A small-molecule ligand and the protein it binds are described below.
Small molecule (SMILES): CCC(=O)Nc1cccc(C)c1Nc1ncc(OCc2c(Cl)c(OC)cc(OC)c2Cl)cn1

Sequence of chain 1.A:
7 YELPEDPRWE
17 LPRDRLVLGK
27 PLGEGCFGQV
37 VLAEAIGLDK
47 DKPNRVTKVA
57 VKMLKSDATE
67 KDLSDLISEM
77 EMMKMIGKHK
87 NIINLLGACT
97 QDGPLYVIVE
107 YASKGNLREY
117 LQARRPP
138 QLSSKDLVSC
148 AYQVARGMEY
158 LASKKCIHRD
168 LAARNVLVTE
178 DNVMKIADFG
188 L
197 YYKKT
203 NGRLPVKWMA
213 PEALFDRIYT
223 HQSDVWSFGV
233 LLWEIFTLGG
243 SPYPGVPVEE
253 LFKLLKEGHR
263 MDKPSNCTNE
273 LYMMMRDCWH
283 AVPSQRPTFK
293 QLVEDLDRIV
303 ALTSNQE

Binding-site contacts:
Ligand atom C10 contacts residue LEU174 of chain 1.A at 3.7 Å (hydrophobic).
Ligand atom C5 contacts residue VAL105 of chain 1.A at 3.6 Å (hydrophobic).
Ligand atom O2 contacts residue VAL105 of chain 1.A at 3.4 Å.
Ligand atom O3 contacts residue VAL105 of chain 1.A at 3.7 Å.
Ligand atom O1 contacts residue ASP185 of chain 1.A at 3.0 Å (salt-bridge).
Ligand atom O2 contacts residue LYS58 of chain 1.A at 3.7 Å.
Ligand atom CL1 contacts residue ASP185 of chain 1.A at 3.8 Å.
Ligand atom CL1 contacts residue LEU174 of chain 1.A at 3.5 Å.
Ligand atom C6 contacts residue MET79 of chain 1.A at 3.6 Å (hydrophobic).
Ligand atom N2 contacts residue ALA108 of chain 1.A at 3.3 Å (h-bond).
Ligand atom C20 contacts residue ALA108 of chain 1.A at 3.3 Å (hydrophobic).
Ligand atom C8 contacts residue GLU75 of chain 1.A at 3.5 Å.
Ligand atom C23 contacts residue GLY31 of chain 1.A at 3.2 Å.
Ligand atom C13 contacts residue LEU174 of chain 1.A at 3.6 Å (hydrophobic).
Ligand atom C20 contacts residue TYR107 of chain 1.A at 3.5 Å (hydrophobic).
Ligand atom C19 contacts residue ALA108 of chain 1.A at 3.7 Å (hydrophobic).
Ligand atom C3 contacts residue VAL105 of chain 1.A at 3.7 Å (hydrophobic).
Ligand atom C22 contacts residue LEU174 of chain 1.A at 3.5 Å (hydrophobic).
Ligand atom C4 contacts residue VAL105 of chain 1.A at 3.4 Å (hydrophobic).
Ligand atom N3 contacts residue ALA108 of chain 1.A at 2.9 Å (h-bond).
Ligand atom O4 contacts residue GLY111 of chain 1.A at 3.7 Å.
Ligand atom O3 contacts residue ALA56 of chain 1.A at 3.3 Å.
Ligand atom CL2 contacts residue VAL105 of chain 1.A at 3.6 Å.
Ligand atom N2 contacts residue LEU174 of chain 1.A at 3.8 Å.
Ligand atom C10 contacts residue ALA56 of chain 1.A at 3.5 Å (hydrophobic).
Ligand atom CL1 contacts residue ALA184 of chain 1.A at 3.1 Å.
Ligand atom C7 contacts residue ASP185 of chain 1.A at 3.5 Å.
Ligand atom CL2 contacts residue LYS58 of chain 1.A at 3.7 Å.
Ligand atom C7 contacts residue MET79 of chain 1.A at 3.6 Å (hydrophobic).
Ligand atom C22 contacts residue CYS32 of chain 1.A at 3.2 Å (hydrophobic).
Ligand atom N1 contacts residue LEU28 of chain 1.A at 3.6 Å.
Ligand atom C13 contacts residue GLU106 of chain 1.A at 3.5 Å.
Ligand atom O1 contacts residue ALA184 of chain 1.A at 3.7 Å.
Ligand atom C14 contacts residue ALA108 of chain 1.A at 3.6 Å (hydrophobic).
Ligand atom C7 contacts residue PHE186 of chain 1.A at 3.6 Å (hydrophobic).
Ligand atom N4 contacts residue CYS32 of chain 1.A at 3.8 Å.
Ligand atom C23 contacts residue CYS32 of chain 1.A at 1.8 Å (hydrophobic).
Ligand atom C13 contacts residue ALA56 of chain 1.A at 3.6 Å (hydrophobic).
Ligand atom O4 contacts residue ASN112 of chain 1.A at 3.4 Å (h-bond).
Ligand atom C8 contacts residue MET79 of chain 1.A at 3.3 Å (hydrophobic).